Sequence of chain 1.C:
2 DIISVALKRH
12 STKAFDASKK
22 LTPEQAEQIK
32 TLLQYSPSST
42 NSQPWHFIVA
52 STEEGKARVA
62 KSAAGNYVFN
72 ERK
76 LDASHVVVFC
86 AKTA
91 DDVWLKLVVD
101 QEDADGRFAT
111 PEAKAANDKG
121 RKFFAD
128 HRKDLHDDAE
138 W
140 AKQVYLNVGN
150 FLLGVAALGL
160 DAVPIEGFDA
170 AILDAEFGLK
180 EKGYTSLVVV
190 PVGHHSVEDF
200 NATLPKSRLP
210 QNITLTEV

Binding-site contacts:
Ligand atom C4 contacts residue FMN1 of chain 1.L at 3.7 Å.
Ligand atom C3 contacts residue THR41 of chain 1.C at 3.7 Å.
Ligand atom N contacts residue GLY166 of chain 1.D at 4.0 Å.
Ligand atom C5 contacts residue PHE124 of chain 1.C at 3.5 Å (hydrophobic).
Ligand atom C2 contacts residue THR41 of chain 1.C at 3.9 Å.
Ligand atom C4 contacts residue SER40 of chain 1.C at 3.3 Å.
Ligand atom C4 contacts residue THR41 of chain 1.C at 4.3 Å.
Ligand atom N contacts residue PHE124 of chain 1.C at 3.1 Å.
Ligand atom C3 contacts residue SER40 of chain 1.C at 3.2 Å.
Ligand atom O2 contacts residue SER40 of chain 1.C at 4.0 Å.
Ligand atom C4 contacts residue GLU165 of chain 1.D at 3.7 Å.
Ligand atom C6 contacts residue THR41 of chain 1.C at 3.9 Å.
Ligand atom C4 contacts residue GLY166 of chain 1.D at 4.2 Å.
Ligand atom O1 contacts residue FMN1 of chain 1.L at 3.7 Å.
Ligand atom C3 contacts residue FMN1 of chain 1.L at 3.3 Å.
Ligand atom N contacts residue FMN1 of chain 1.L at 3.5 Å (h-bond).
Ligand atom C5 contacts residue GLU165 of chain 1.D at 4.2 Å.
Ligand atom O2 contacts residue FMN1 of chain 1.L at 2.8 Å (h-bond).
Ligand atom C1 contacts residue FMN1 of chain 1.L at 3.6 Å.
Ligand atom C6 contacts residue FMN1 of chain 1.L at 3.5 Å.
Ligand atom C5 contacts residue FMN1 of chain 1.L at 3.7 Å.
Ligand atom C4 contacts residue PHE124 of chain 1.C at 4.4 Å (hydrophobic).
Ligand atom C2 contacts residue FMN1 of chain 1.L at 3.5 Å.
Ligand atom C1 contacts residue PHE70 of chain 1.D at 4.0 Å (hydrophobic).
Ligand atom C5 contacts residue GLY166 of chain 1.D at 3.6 Å.
Ligand atom N contacts residue PHE70 of chain 1.D at 4.5 Å.
Ligand atom O2 contacts residue THR41 of chain 1.C at 2.8 Å (h-bond).
Ligand atom C1 contacts residue PHE124 of chain 1.C at 3.6 Å (hydrophobic).

Sequence of chain 1.D:
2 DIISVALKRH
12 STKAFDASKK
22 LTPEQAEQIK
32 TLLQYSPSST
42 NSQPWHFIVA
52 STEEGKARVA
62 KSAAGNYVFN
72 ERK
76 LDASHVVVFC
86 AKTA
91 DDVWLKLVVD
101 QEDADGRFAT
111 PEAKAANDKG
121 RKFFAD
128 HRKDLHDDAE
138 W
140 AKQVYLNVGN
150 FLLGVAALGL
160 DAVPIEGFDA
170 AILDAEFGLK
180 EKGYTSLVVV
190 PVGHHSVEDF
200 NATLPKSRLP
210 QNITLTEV

A protein and the small-molecule ligand that binds it are described below.
Small molecule (SMILES): O=C(O)c1cccnc1